This protein binds this small molecule.
Small molecule (SMILES): CC(=O)N[C@@H]1[C@@H](O)[C@H](O)[C@@H](CO)O[C@H]1O

Sequence of chain 1.G:
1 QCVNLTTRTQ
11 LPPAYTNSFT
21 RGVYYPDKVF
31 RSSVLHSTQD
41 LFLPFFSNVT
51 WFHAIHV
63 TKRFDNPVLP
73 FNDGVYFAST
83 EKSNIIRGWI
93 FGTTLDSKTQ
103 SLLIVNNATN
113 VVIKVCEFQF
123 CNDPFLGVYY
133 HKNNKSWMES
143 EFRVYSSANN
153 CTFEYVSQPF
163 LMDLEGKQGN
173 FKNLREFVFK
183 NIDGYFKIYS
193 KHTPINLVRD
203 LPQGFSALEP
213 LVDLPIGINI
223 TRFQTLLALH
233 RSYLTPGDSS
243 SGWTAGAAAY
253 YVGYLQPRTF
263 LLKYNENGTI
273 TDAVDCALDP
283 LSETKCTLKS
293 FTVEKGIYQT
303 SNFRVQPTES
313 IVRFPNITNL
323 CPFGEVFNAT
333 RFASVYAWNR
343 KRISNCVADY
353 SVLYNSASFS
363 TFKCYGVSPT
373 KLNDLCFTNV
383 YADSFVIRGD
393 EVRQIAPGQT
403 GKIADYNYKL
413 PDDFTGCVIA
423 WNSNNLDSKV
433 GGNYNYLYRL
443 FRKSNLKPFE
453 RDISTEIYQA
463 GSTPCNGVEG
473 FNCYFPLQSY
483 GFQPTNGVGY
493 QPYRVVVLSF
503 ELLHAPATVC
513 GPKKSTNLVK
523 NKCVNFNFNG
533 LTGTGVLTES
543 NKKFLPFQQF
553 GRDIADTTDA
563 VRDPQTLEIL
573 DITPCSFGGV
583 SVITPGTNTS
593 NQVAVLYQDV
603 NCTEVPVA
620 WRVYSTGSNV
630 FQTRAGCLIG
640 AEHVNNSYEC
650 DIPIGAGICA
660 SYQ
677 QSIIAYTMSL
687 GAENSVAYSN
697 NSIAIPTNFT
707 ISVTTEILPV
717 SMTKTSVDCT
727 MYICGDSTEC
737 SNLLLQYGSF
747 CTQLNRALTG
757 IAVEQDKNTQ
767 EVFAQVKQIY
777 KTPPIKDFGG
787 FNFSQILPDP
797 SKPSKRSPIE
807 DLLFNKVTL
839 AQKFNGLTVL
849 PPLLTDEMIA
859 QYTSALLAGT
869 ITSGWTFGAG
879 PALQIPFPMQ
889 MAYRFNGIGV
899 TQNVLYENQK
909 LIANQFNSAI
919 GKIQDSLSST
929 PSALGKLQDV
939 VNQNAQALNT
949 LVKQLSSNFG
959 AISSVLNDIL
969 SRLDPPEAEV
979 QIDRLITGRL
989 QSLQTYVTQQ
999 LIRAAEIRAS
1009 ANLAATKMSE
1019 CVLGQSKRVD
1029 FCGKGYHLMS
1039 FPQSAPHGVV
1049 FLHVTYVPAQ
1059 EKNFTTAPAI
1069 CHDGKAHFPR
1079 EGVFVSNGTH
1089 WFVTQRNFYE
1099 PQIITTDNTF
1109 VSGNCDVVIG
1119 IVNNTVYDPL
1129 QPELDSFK

Binding-site contacts:
Ligand atom C1 contacts residue ASN136 of chain 1.G at 1.4 Å.
Ligand atom C2 contacts residue ASN136 of chain 1.G at 2.4 Å.
Ligand atom C3 contacts residue ASN136 of chain 1.G at 3.8 Å.
Ligand atom C7 contacts residue ASN136 of chain 1.G at 3.5 Å.
Ligand atom O7 contacts residue HIS133 of chain 1.G at 3.0 Å (h-bond).
Ligand atom C8 contacts residue ASN135 of chain 1.G at 3.3 Å.
Ligand atom C5 contacts residue ASN136 of chain 1.G at 3.6 Å.
Ligand atom O5 contacts residue ASN136 of chain 1.G at 2.3 Å (h-bond).
Ligand atom N2 contacts residue ASN136 of chain 1.G at 2.9 Å (h-bond).
Ligand atom O7 contacts residue ASN136 of chain 1.G at 3.7 Å.
Ligand atom C7 contacts residue HIS133 of chain 1.G at 3.4 Å.
Ligand atom C4 contacts residue ASN136 of chain 1.G at 4.2 Å.
Ligand atom N2 contacts residue HIS133 of chain 1.G at 4.2 Å.
Ligand atom C8 contacts residue HIS133 of chain 1.G at 3.6 Å.